Binding-site contacts:
Ligand atom O6 contacts residue GLY464 of chain 1.D at 2.8 Å (h-bond).
Ligand atom O3' contacts residue ASP413 of chain 1.D at 2.6 Å (salt-bridge).
Ligand atom O5' contacts residue GLY414 of chain 1.D at 3.4 Å.
Ligand atom N7 contacts residue ILE379 of chain 1.D at 3.6 Å.
Ligand atom C8 contacts residue MET119 of chain 1.D at 3.4 Å (hydrophobic).
Ligand atom C4 contacts residue ILE379 of chain 1.D at 3.6 Å (hydrophobic).
Ligand atom C5 contacts residue ILE379 of chain 1.D at 3.5 Å (hydrophobic).
Ligand atom O1P contacts residue SER378 of chain 1.D at 2.9 Å (h-bond).
Ligand atom N7 contacts residue GLY462 of chain 1.D at 3.4 Å.
Ligand atom N3 contacts residue NAD1 of chain 1.BA at 3.2 Å.
Ligand atom P contacts residue SER437 of chain 1.D at 3.5 Å.
Ligand atom C3' contacts residue SER117 of chain 1.D at 3.4 Å.
Ligand atom C2 contacts residue NAD1 of chain 1.BA at 3.3 Å.
Ligand atom N1 contacts residue GLN490 of chain 1.D at 2.9 Å (h-bond).
Ligand atom O1P contacts residue GLY415 of chain 1.D at 3.0 Å (h-bond).
Ligand atom O3P contacts residue GLY436 of chain 1.D at 2.8 Å (h-bond).
Ligand atom O2' contacts residue ASP413 of chain 1.D at 2.6 Å (salt-bridge).
Ligand atom O5' contacts residue GLY377 of chain 1.D at 3.3 Å.
Ligand atom C2' contacts residue ASP413 of chain 1.D at 3.6 Å.
Ligand atom O3P contacts residue SER437 of chain 1.D at 3.3 Å (h-bond).
Ligand atom C3' contacts residue ASP413 of chain 1.D at 3.5 Å.
Ligand atom C5 contacts residue MET463 of chain 1.D at 3.6 Å (hydrophobic).
Ligand atom P contacts residue SER378 of chain 1.D at 3.6 Å.
Ligand atom O6 contacts residue GLY491 of chain 1.D at 3.5 Å.
Ligand atom O2P contacts residue TYR460 of chain 1.D at 2.6 Å (h-bond).
Ligand atom O2' contacts residue ARG371 of chain 1.D at 3.5 Å (salt-bridge).
Ligand atom N3 contacts residue CYS380 of chain 1.D at 3.5 Å (h-bond).
Ligand atom O2P contacts residue SER378 of chain 1.D at 2.6 Å (h-bond).
Ligand atom C4' contacts residue ASP413 of chain 1.D at 3.6 Å.
Ligand atom C4 contacts residue NAD1 of chain 1.BA at 3.6 Å.
Ligand atom O1P contacts residue SER437 of chain 1.D at 3.6 Å.
Ligand atom O6 contacts residue MET463 of chain 1.D at 3.1 Å (h-bond).
Ligand atom C2 contacts residue GLN490 of chain 1.D at 3.5 Å.
Ligand atom O2P contacts residue SER437 of chain 1.D at 2.8 Å (h-bond).
Ligand atom O6 contacts residue GLY462 of chain 1.D at 3.3 Å.
Ligand atom O1P contacts residue GLY377 of chain 1.D at 3.3 Å.
Ligand atom O3' contacts residue SER117 of chain 1.D at 2.6 Å (h-bond).
Ligand atom O3' contacts residue ARG371 of chain 1.D at 3.5 Å (salt-bridge).
Ligand atom N7 contacts residue MET463 of chain 1.D at 2.9 Å (h-bond).
Ligand atom C2 contacts residue CYS380 of chain 1.D at 3.1 Å (hydrophobic).

Sequence of chain 1.D:
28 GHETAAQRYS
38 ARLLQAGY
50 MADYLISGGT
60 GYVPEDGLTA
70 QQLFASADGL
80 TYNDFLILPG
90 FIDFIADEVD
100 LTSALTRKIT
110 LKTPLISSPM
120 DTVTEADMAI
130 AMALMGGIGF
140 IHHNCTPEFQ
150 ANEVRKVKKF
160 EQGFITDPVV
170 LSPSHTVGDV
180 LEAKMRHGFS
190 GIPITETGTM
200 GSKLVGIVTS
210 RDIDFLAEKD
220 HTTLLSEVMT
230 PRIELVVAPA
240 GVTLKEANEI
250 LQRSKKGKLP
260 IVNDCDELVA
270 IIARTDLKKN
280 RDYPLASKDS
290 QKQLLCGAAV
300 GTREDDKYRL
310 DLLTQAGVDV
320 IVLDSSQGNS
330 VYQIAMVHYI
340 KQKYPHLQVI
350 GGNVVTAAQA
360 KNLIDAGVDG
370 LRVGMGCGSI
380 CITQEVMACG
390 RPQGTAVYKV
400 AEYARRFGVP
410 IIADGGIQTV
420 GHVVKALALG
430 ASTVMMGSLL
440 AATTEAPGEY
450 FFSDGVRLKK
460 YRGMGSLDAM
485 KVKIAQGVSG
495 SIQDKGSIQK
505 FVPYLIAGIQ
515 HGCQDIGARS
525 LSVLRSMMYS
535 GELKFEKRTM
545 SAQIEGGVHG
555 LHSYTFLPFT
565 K

The small molecule below binds the protein below.
Small molecule (SMILES): O=c1[nH]cnc2c1ncn2[C@@H]1O[C@H](COP(=O)(O)O)[C@@H](O)[C@H]1O